Sequence of chain 1.A:
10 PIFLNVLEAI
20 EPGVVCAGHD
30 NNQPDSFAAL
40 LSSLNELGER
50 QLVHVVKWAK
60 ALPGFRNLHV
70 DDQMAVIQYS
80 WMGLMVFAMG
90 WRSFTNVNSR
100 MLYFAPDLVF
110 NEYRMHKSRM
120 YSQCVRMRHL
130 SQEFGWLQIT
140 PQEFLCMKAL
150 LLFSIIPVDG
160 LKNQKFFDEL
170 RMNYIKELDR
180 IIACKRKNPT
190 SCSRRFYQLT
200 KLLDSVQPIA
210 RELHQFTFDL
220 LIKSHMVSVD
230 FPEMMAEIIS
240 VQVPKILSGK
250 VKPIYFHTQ

This small molecule binds to this protein.
Small molecule (SMILES): Cc1c(N2CC[C@](C)(O)[C@@H]2C)ccc(C#N)c1F

Binding-site contacts:
Ligand atom C11 contacts residue GLY47 of chain 1.A at 3.5 Å.
Ligand atom C14 contacts residue GLN50 of chain 1.A at 3.8 Å.
Ligand atom N15 contacts residue ARG91 of chain 1.A at 2.9 Å (salt-bridge).
Ligand atom C12 contacts residue LEU46 of chain 1.A at 3.4 Å (hydrophobic).
Ligand atom F17 contacts residue VAL85 of chain 1.A at 4.0 Å.
Ligand atom F17 contacts residue MET88 of chain 1.A at 3.9 Å.
Ligand atom C12 contacts residue MET84 of chain 1.A at 4.0 Å (hydrophobic).
Ligand atom C12 contacts residue GLY47 of chain 1.A at 3.5 Å.
Ligand atom C19 contacts residue MET81 of chain 1.A at 3.8 Å (hydrophobic).
Ligand atom C6 contacts residue THR216 of chain 1.A at 3.8 Å.
Ligand atom C1 contacts residue MET119 of chain 1.A at 3.6 Å (hydrophobic).
Ligand atom C8 contacts residue THR216 of chain 1.A at 3.1 Å.
Ligand atom C7 contacts residue THR216 of chain 1.A at 3.9 Å.
Ligand atom N15 contacts residue LEU46 of chain 1.A at 3.7 Å.
Ligand atom F17 contacts residue MET84 of chain 1.A at 3.8 Å.
Ligand atom C6 contacts residue MET81 of chain 1.A at 3.9 Å (hydrophobic).
Ligand atom C13 contacts residue MET84 of chain 1.A at 3.9 Å (hydrophobic).
Ligand atom C14 contacts residue LEU46 of chain 1.A at 3.6 Å (hydrophobic).
Ligand atom C8 contacts residue LEU212 of chain 1.A at 3.7 Å (hydrophobic).
Ligand atom C10 contacts residue MET84 of chain 1.A at 4.1 Å (hydrophobic).
Ligand atom F17 contacts residue PHE103 of chain 1.A at 3.9 Å.
Ligand atom C12 contacts residue LEU43 of chain 1.A at 3.8 Å (hydrophobic).
Ligand atom C16 contacts residue MET84 of chain 1.A at 4.1 Å (hydrophobic).
Ligand atom N15 contacts residue GLN50 of chain 1.A at 3.4 Å.
Ligand atom C1 contacts residue LEU212 of chain 1.A at 3.8 Å (hydrophobic).
Ligand atom C18 contacts residue MET84 of chain 1.A at 3.9 Å (hydrophobic).
Ligand atom C1 contacts residue LEU43 of chain 1.A at 4.1 Å (hydrophobic).
Ligand atom O9 contacts residue LEU40 of chain 1.A at 3.9 Å.
Ligand atom C8 contacts residue MET81 of chain 1.A at 3.5 Å (hydrophobic).
Ligand atom N4 contacts residue LEU43 of chain 1.A at 4.1 Å.
Ligand atom C13 contacts residue LEU46 of chain 1.A at 3.9 Å (hydrophobic).
Ligand atom N15 contacts residue PHE103 of chain 1.A at 3.4 Å (h-bond).
Ligand atom C16 contacts residue PHE103 of chain 1.A at 3.9 Å (hydrophobic).
Ligand atom C5 contacts residue ASN44 of chain 1.A at 4.0 Å.
Ligand atom C13 contacts residue PHE103 of chain 1.A at 4.0 Å (hydrophobic).
Ligand atom C5 contacts residue LEU43 of chain 1.A at 3.6 Å (hydrophobic).
Ligand atom C14 contacts residue ARG91 of chain 1.A at 3.8 Å.
Ligand atom O9 contacts residue ASN44 of chain 1.A at 3.5 Å (h-bond).
Ligand atom C6 contacts residue ASN44 of chain 1.A at 3.7 Å.
Ligand atom C11 contacts residue LEU43 of chain 1.A at 3.1 Å (hydrophobic).